Sequence of chain 1.D:
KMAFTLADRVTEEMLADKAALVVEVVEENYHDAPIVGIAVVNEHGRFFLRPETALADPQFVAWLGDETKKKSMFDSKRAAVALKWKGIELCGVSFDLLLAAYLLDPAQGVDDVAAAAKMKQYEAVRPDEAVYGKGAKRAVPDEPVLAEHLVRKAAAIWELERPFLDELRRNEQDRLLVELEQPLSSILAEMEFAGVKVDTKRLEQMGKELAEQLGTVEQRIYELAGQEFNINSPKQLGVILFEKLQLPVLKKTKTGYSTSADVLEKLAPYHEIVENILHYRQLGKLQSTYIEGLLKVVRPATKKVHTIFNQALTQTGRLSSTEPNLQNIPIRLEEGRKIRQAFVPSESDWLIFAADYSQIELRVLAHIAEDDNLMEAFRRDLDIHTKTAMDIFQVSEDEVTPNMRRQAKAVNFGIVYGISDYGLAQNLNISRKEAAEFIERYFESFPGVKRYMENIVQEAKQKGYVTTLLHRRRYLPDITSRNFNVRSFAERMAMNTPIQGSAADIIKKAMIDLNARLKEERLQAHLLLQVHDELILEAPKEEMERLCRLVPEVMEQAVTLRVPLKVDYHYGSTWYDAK

A protein and the small-molecule ligand that binds it are described below.
Small molecule (SMILES): Nc1nc2c(ncn2[C@H]2C[C@H](O)[C@@H](CO[P](=O)(O)O[P](=O)(O)OP(=O)(O)O)O2)c(=O)[nH]1

Binding-site contacts:
Ligand atom O2G contacts residue CA1 of chain 1.U at 2.3 Å.
Ligand atom O3' contacts residue DPO1 of chain 1.S at 3.0 Å (h-bond).
Ligand atom O3G contacts residue GLN359 of chain 1.D at 3.1 Å (h-bond).
Ligand atom O2G contacts residue DPO1 of chain 1.S at 0.1 Å (h-bond).
Ligand atom PA contacts residue DPO1 of chain 1.S at 1.6 Å.
Ligand atom O2B contacts residue ASP533 of chain 1.D at 3.4 Å (salt-bridge).
Ligand atom PB contacts residue DPO1 of chain 1.S at 0.2 Å.
Ligand atom O2B contacts residue ILE360 of chain 1.D at 3.3 Å (h-bond).
Ligand atom O2A contacts residue DPO1 of chain 1.S at 2.5 Å (h-bond).
Ligand atom O1B contacts residue PHE413 of chain 1.D at 3.1 Å.
Ligand atom O4' contacts residue ARG318 of chain 1.D at 3.1 Å (salt-bridge).
Ligand atom O1A contacts residue LYS409 of chain 1.D at 2.9 Å (salt-bridge).
Ligand atom O3A contacts residue DPO1 of chain 1.S at 0.3 Å (h-bond).
Ligand atom O1B contacts residue DPO1 of chain 1.S at 0.3 Å (h-bond).
Ligand atom O2G contacts residue TYR357 of chain 1.D at 3.3 Å (h-bond).
Ligand atom O1A contacts residue DPO1 of chain 1.S at 2.5 Å (h-bond).
Ligand atom O5' contacts residue DPO1 of chain 1.S at 2.8 Å (h-bond).
Ligand atom O2B contacts residue DPO1 of chain 1.S at 0.1 Å (h-bond).
Ligand atom O2A contacts residue CA1 of chain 1.U at 2.5 Å.
Ligand atom O1G contacts residue DPO1 of chain 1.S at 0.1 Å (h-bond).
Ligand atom O1G contacts residue ARG405 of chain 1.D at 2.7 Å (salt-bridge).
Ligand atom O2B contacts residue GLN359 of chain 1.D at 3.4 Å (h-bond).
Ligand atom O3B contacts residue DPO1 of chain 1.S at 0.2 Å (h-bond).
Ligand atom O1B contacts residue HIS385 of chain 1.D at 3.1 Å (h-bond).
Ligand atom PG contacts residue DPO1 of chain 1.S at 0.2 Å.
Ligand atom O1B contacts residue GLN359 of chain 1.D at 3.3 Å.
Ligand atom O1G contacts residue LYS409 of chain 1.D at 2.8 Å (salt-bridge).
Ligand atom N2 contacts residue TYR417 of chain 1.D at 3.2 Å.
Ligand atom O3G contacts residue ARG405 of chain 1.D at 3.0 Å (salt-bridge).
Ligand atom O3A contacts residue LYS409 of chain 1.D at 3.2 Å.
Ligand atom O3' contacts residue GLU361 of chain 1.D at 3.3 Å (salt-bridge).
Ligand atom O3B contacts residue HIS385 of chain 1.D at 3.2 Å (h-bond).
Ligand atom C5' contacts residue ASP533 of chain 1.D at 3.4 Å.
Ligand atom O2B contacts residue CA1 of chain 1.U at 2.4 Å.
Ligand atom O3G contacts residue DPO1 of chain 1.S at 0.3 Å (h-bond).
Ligand atom C2' contacts residue GLU361 of chain 1.D at 3.3 Å.
Ligand atom O2A contacts residue ASP533 of chain 1.D at 3.3 Å (salt-bridge).
Ligand atom C5' contacts residue DPO1 of chain 1.S at 3.2 Å.
Ligand atom O3B contacts residue GLN359 of chain 1.D at 3.2 Å (h-bond).
Ligand atom O3' contacts residue PHE413 of chain 1.D at 3.1 Å.